Binding-site contacts:
Ligand atom C1 contacts residue ASN160 of chain 1.A at 1.4 Å.
Ligand atom O5 contacts residue ASN160 of chain 1.A at 2.4 Å (h-bond).
Ligand atom N2 contacts residue ASN160 of chain 1.A at 2.9 Å (h-bond).
Ligand atom C3 contacts residue GLU136 of chain 1.A at 4.1 Å.
Ligand atom C3 contacts residue ASN160 of chain 1.A at 3.8 Å.
Ligand atom C4 contacts residue ASN160 of chain 1.A at 4.2 Å.
Ligand atom N2 contacts residue GLU136 of chain 1.A at 3.8 Å.
Ligand atom C2 contacts residue ASN160 of chain 1.A at 2.4 Å.
Ligand atom C7 contacts residue ASN160 of chain 1.A at 4.2 Å.
Ligand atom C2 contacts residue GLU136 of chain 1.A at 4.4 Å.
Ligand atom C8 contacts residue GLU136 of chain 1.A at 3.1 Å.
Ligand atom C7 contacts residue GLU136 of chain 1.A at 3.9 Å.
Ligand atom C5 contacts residue ASN160 of chain 1.A at 3.7 Å.
Ligand atom C1 contacts residue GLU136 of chain 1.A at 4.1 Å.

This small molecule binds to this protein.
Small molecule (SMILES): CC(=O)N[C@@H]1[C@@H](O)[C@H](O)[C@@H](CO)O[C@H]1O

Sequence of chain 1.A:
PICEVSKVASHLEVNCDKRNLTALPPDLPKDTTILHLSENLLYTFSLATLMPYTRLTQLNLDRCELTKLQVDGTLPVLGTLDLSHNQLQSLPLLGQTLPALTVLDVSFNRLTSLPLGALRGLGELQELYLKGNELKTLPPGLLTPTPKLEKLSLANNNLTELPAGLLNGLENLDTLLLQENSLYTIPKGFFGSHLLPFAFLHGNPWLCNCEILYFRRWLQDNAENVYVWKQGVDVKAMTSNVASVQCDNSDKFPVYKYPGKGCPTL